Binding-site contacts:
Ligand atom O5 contacts residue SER790 of chain 1.C at 3.4 Å (h-bond).
Ligand atom C7 contacts residue ASN788 of chain 1.C at 4.0 Å.
Ligand atom O6 contacts residue GLN791 of chain 1.C at 4.3 Å.
Ligand atom C6 contacts residue SER790 of chain 1.C at 3.2 Å.
Ligand atom O5 contacts residue ASN788 of chain 1.C at 2.3 Å (h-bond).
Ligand atom C6 contacts residue GLN791 of chain 1.C at 3.5 Å.
Ligand atom C5 contacts residue ASN788 of chain 1.C at 3.6 Å.
Ligand atom C4 contacts residue ASN788 of chain 1.C at 4.2 Å.
Ligand atom N2 contacts residue ASN788 of chain 1.C at 2.9 Å (h-bond).
Ligand atom C5 contacts residue SER790 of chain 1.C at 3.5 Å.
Ligand atom C1 contacts residue ASN788 of chain 1.C at 1.4 Å.
Ligand atom C1 contacts residue SER790 of chain 1.C at 4.2 Å.
Ligand atom O6 contacts residue SER790 of chain 1.C at 4.3 Å.
Ligand atom C3 contacts residue ASN788 of chain 1.C at 3.8 Å.
Ligand atom C2 contacts residue ASN788 of chain 1.C at 2.5 Å.

This protein binds this small molecule.
Small molecule (SMILES): CC(=O)N[C@H]1[C@H](O[C@H]2[C@H](O)[C@@H](NC(C)=O)CO[C@@H]2CO)O[C@H](CO)[C@@H](O[C@@H]2O[C@H](CO)[C@@H](O)[C@H](O)[C@@H]2O)[C@@H]1O

Sequence of chain 1.C:
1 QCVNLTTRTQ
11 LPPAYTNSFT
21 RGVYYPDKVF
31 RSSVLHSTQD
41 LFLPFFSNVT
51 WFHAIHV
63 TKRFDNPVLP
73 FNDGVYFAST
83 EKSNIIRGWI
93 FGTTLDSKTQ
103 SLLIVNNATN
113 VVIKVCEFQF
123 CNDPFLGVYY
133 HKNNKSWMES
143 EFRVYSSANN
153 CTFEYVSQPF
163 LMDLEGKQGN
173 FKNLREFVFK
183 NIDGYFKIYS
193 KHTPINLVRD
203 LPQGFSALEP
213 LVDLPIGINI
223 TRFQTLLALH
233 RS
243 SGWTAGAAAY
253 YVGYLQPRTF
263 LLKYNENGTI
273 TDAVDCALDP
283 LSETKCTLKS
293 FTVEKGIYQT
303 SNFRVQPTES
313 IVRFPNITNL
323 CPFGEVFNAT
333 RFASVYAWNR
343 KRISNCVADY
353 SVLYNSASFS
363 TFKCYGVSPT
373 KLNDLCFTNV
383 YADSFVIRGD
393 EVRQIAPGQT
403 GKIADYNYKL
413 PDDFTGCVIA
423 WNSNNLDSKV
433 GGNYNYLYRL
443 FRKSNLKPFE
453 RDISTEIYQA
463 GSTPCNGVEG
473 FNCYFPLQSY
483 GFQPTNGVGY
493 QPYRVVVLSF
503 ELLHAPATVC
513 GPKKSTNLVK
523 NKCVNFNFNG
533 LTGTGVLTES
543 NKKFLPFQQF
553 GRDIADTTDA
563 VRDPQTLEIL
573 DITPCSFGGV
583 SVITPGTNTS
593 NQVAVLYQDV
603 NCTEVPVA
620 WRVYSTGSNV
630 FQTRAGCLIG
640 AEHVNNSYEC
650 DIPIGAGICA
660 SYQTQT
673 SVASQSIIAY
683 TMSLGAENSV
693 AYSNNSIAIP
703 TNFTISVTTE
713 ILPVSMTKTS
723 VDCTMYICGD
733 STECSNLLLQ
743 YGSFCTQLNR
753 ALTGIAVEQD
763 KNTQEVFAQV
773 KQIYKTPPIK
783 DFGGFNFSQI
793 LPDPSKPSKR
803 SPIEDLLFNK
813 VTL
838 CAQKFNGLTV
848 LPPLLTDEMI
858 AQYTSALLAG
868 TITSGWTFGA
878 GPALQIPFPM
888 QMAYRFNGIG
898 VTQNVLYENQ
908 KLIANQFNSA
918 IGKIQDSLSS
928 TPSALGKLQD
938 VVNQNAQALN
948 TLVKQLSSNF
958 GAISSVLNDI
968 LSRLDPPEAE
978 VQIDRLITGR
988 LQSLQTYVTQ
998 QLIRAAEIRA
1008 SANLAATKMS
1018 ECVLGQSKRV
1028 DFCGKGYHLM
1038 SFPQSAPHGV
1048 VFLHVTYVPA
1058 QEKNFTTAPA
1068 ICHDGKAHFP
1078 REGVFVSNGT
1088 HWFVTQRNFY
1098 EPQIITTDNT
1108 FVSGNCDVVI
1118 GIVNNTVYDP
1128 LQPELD